Binding-site contacts:
Ligand atom C3 contacts residue ASN504 of chain 1.A at 3.8 Å.
Ligand atom C2 contacts residue HIS469 of chain 1.A at 4.5 Å.
Ligand atom C1 contacts residue THR506 of chain 1.A at 3.5 Å.
Ligand atom C3 contacts residue HIS469 of chain 1.A at 3.9 Å.
Ligand atom C3 contacts residue THR506 of chain 1.A at 4.0 Å.
Ligand atom C5 contacts residue LEU502 of chain 1.A at 3.5 Å (hydrophobic).
Ligand atom N2 contacts residue ASN504 of chain 1.A at 2.9 Å (h-bond).
Ligand atom C2 contacts residue ASN504 of chain 1.A at 2.5 Å.
Ligand atom C6 contacts residue LEU502 of chain 1.A at 3.8 Å (hydrophobic).
Ligand atom C1 contacts residue LEU502 of chain 1.A at 4.2 Å (hydrophobic).
Ligand atom C4 contacts residue ASN504 of chain 1.A at 4.2 Å.
Ligand atom O5 contacts residue ASN504 of chain 1.A at 2.3 Å (h-bond).
Ligand atom C7 contacts residue THR506 of chain 1.A at 3.9 Å.
Ligand atom C8 contacts residue THR506 of chain 1.A at 4.0 Å.
Ligand atom C8 contacts residue GLN471 of chain 1.A at 3.4 Å.
Ligand atom C8 contacts residue HIS469 of chain 1.A at 3.6 Å.
Ligand atom C2 contacts residue THR506 of chain 1.A at 3.6 Å.
Ligand atom O7 contacts residue ASN504 of chain 1.A at 3.9 Å.
Ligand atom O5 contacts residue LEU502 of chain 1.A at 3.8 Å.
Ligand atom C7 contacts residue HIS469 of chain 1.A at 4.0 Å.
Ligand atom C5 contacts residue ASN504 of chain 1.A at 3.6 Å.
Ligand atom C1 contacts residue ASN504 of chain 1.A at 1.4 Å.
Ligand atom O7 contacts residue GLN471 of chain 1.A at 3.8 Å.
Ligand atom N2 contacts residue GLN471 of chain 1.A at 4.3 Å.
Ligand atom C8 contacts residue VAL452 of chain 1.A at 4.1 Å (hydrophobic).
Ligand atom O3 contacts residue HIS469 of chain 1.A at 3.6 Å.
Ligand atom C7 contacts residue GLN471 of chain 1.A at 3.6 Å.
Ligand atom C7 contacts residue ASN504 of chain 1.A at 3.6 Å.
Ligand atom N2 contacts residue HIS469 of chain 1.A at 3.5 Å (h-bond).
Ligand atom N2 contacts residue THR506 of chain 1.A at 2.9 Å (h-bond).

Sequence of chain 1.A:
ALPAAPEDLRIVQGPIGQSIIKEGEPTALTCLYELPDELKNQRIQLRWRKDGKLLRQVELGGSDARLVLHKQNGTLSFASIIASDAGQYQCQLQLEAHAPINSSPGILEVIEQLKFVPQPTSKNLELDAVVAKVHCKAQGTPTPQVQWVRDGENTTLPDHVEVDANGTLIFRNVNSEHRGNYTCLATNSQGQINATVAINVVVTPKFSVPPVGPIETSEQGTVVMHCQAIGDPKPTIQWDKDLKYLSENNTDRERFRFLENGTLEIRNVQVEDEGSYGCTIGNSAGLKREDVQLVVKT

The protein below binds the small molecule below.
Small molecule (SMILES): CC(=O)N[C@@H]1[C@@H](O)[C@H](O)[C@@H](CO)O[C@H]1O